Sequence of chain 1.D:
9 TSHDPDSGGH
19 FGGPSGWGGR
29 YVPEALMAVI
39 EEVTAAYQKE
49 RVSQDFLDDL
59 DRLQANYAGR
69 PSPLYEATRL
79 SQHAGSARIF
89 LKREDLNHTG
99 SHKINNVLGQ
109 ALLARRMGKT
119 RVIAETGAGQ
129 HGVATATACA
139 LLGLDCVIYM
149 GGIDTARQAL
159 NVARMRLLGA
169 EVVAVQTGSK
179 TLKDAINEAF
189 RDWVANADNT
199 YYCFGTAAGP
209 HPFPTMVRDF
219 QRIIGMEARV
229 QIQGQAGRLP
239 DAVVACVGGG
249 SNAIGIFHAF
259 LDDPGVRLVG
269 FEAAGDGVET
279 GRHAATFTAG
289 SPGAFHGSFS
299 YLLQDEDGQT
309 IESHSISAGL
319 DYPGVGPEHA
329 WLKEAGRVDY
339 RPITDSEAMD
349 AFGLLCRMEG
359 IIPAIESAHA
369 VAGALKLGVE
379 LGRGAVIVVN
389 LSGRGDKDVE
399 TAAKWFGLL

Binding-site contacts:
Ligand atom C3 contacts residue PHE188 of chain 1.D at 3.4 Å (hydrophobic).
Ligand atom C11 contacts residue TYR200 of chain 1.D at 3.7 Å (hydrophobic).
Ligand atom F3 contacts residue TYR62 of chain 1.C at 3.6 Å.
Ligand atom N2 contacts residue TYR108 of chain 1.C at 3.9 Å.
Ligand atom C9 contacts residue PRO208 of chain 1.D at 3.4 Å (hydrophobic).
Ligand atom C14 contacts residue ASP64 of chain 1.C at 3.7 Å.
Ligand atom C5 contacts residue PHE188 of chain 1.D at 3.8 Å (hydrophobic).
Ligand atom N1 contacts residue ASP64 of chain 1.C at 2.6 Å (salt-bridge).
Ligand atom C1 contacts residue ASN185 of chain 1.D at 3.7 Å.
Ligand atom C10 contacts residue TYR200 of chain 1.D at 3.6 Å (hydrophobic).
Ligand atom C2 contacts residue PHE188 of chain 1.D at 3.9 Å (hydrophobic).
Ligand atom F2 contacts residue PHE188 of chain 1.D at 3.4 Å.
Ligand atom C12 contacts residue HIS294 of chain 1.D at 4.0 Å.
Ligand atom N2 contacts residue ASP136 of chain 1.C at 3.4 Å.
Ligand atom C8 contacts residue PRO208 of chain 1.D at 3.8 Å (hydrophobic).
Ligand atom F2 contacts residue VAL30 of chain 1.D at 3.5 Å.
Ligand atom F2 contacts residue LEU34 of chain 1.D at 3.1 Å.
Ligand atom C16 contacts residue HIS294 of chain 1.D at 3.3 Å.
Ligand atom C4 contacts residue PHE188 of chain 1.D at 3.2 Å (hydrophobic).
Ligand atom C11 contacts residue PHE202 of chain 1.D at 3.4 Å (hydrophobic).
Ligand atom CL1 contacts residue TYR200 of chain 1.D at 3.7 Å.
Ligand atom C14 contacts residue ASN185 of chain 1.D at 3.9 Å.
Ligand atom C12 contacts residue ILE184 of chain 1.D at 3.9 Å (hydrophobic).
Ligand atom N2 contacts residue PRO31 of chain 1.D at 3.7 Å.
Ligand atom C6 contacts residue HIS294 of chain 1.D at 3.6 Å.
Ligand atom F3 contacts residue HIS294 of chain 1.D at 3.7 Å.
Ligand atom F1 contacts residue PHE202 of chain 1.D at 3.8 Å.
Ligand atom C9 contacts residue TRP191 of chain 1.D at 3.9 Å (hydrophobic).
Ligand atom C10 contacts residue PRO208 of chain 1.D at 3.6 Å (hydrophobic).
Ligand atom F1 contacts residue HIS294 of chain 1.D at 3.6 Å.
Ligand atom C1 contacts residue HIS294 of chain 1.D at 3.2 Å.
Ligand atom F1 contacts residue ILE184 of chain 1.D at 2.9 Å.
Ligand atom C15 contacts residue ASP64 of chain 1.C at 3.9 Å.
Ligand atom C14 contacts residue HIS294 of chain 1.D at 3.8 Å.
Ligand atom N1 contacts residue GLY66 of chain 1.C at 3.4 Å (h-bond).
Ligand atom C6 contacts residue PHE188 of chain 1.D at 3.8 Å (hydrophobic).
Ligand atom C6 contacts residue ILE184 of chain 1.D at 3.9 Å (hydrophobic).
Ligand atom CL1 contacts residue PHE211 of chain 1.D at 3.3 Å.
Ligand atom N2 contacts residue PHE188 of chain 1.D at 3.9 Å.
Ligand atom CL1 contacts residue PHE202 of chain 1.D at 3.5 Å.

This small molecule binds to this protein.
Small molecule (SMILES): N#C[C@@H]1N[C@@H](CF)[C@H]1c1ccc(-c2c(F)cc(Cl)cc2F)cc1

Sequence of chain 1.C:
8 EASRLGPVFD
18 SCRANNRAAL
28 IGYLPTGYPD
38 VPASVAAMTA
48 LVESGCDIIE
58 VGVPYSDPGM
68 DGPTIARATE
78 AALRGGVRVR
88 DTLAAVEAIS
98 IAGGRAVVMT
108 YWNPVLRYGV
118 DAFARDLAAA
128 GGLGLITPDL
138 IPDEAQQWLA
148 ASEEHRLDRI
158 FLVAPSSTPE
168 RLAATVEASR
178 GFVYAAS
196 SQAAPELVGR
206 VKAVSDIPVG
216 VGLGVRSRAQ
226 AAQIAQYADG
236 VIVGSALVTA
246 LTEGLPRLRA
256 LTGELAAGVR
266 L